A protein and the small-molecule ligand that binds it are described below.
Small molecule (SMILES): Cc1c(S(=O)(=O)c2ccc(=O)[nH]n2)oc2ccc(Cl)cc12

Binding-site contacts:
Ligand atom C11 contacts residue TRP112 of chain 1.A at 3.3 Å (hydrophobic).
Ligand atom C20 contacts residue TRP112 of chain 1.A at 3.6 Å (hydrophobic).
Ligand atom C14 contacts residue TRP112 of chain 1.A at 3.3 Å (hydrophobic).
Ligand atom C12 contacts residue TRP112 of chain 1.A at 3.5 Å (hydrophobic).
Ligand atom C17 contacts residue PHE123 of chain 1.A at 3.9 Å (hydrophobic).
Ligand atom C16 contacts residue TRP112 of chain 1.A at 3.6 Å (hydrophobic).
Ligand atom C15 contacts residue TRP112 of chain 1.A at 3.4 Å (hydrophobic).
Ligand atom C1 contacts residue NAP1 of chain 1.B at 3.3 Å.
Ligand atom O7 contacts residue NAP1 of chain 1.B at 3.0 Å.
Ligand atom C20 contacts residue CYS299 of chain 1.A at 3.7 Å (hydrophobic).
Ligand atom N5 contacts residue HIS111 of chain 1.A at 3.0 Å (h-bond).
Ligand atom C6 contacts residue NAP1 of chain 1.B at 3.3 Å.
Ligand atom C17 contacts residue TRP80 of chain 1.A at 3.8 Å (hydrophobic).
Ligand atom O13 contacts residue PHE123 of chain 1.A at 3.3 Å.
Ligand atom C16 contacts residue THR114 of chain 1.A at 3.3 Å.
Ligand atom O7 contacts residue TYR49 of chain 1.A at 2.7 Å (h-bond).
Ligand atom C2 contacts residue TRP21 of chain 1.A at 3.5 Å (hydrophobic).
Ligand atom CL21 contacts residue THR114 of chain 1.A at 3.5 Å.
Ligand atom C17 contacts residue TRP112 of chain 1.A at 3.7 Å (hydrophobic).
Ligand atom C17 contacts residue PHE116 of chain 1.A at 3.8 Å (hydrophobic).
Ligand atom O13 contacts residue TRP112 of chain 1.A at 3.7 Å.
Ligand atom C16 contacts residue PHE116 of chain 1.A at 3.8 Å (hydrophobic).
Ligand atom CL21 contacts residue PRO311 of chain 1.A at 3.8 Å.
Ligand atom O7 contacts residue HIS111 of chain 1.A at 2.7 Å (h-bond).
Ligand atom C6 contacts residue HIS111 of chain 1.A at 3.2 Å.
Ligand atom O13 contacts residue TRP80 of chain 1.A at 3.5 Å.
Ligand atom N4 contacts residue TRP112 of chain 1.A at 3.1 Å (h-bond).
Ligand atom O19 contacts residue TRP220 of chain 1.A at 3.2 Å.
Ligand atom N5 contacts residue NAP1 of chain 1.B at 3.4 Å (h-bond).
Ligand atom CL21 contacts residue CYS304 of chain 1.A at 3.8 Å.
Ligand atom O18 contacts residue PHE123 of chain 1.A at 3.6 Å.
Ligand atom C20 contacts residue LEU301 of chain 1.A at 3.6 Å (hydrophobic).
Ligand atom C10 contacts residue TRP112 of chain 1.A at 3.3 Å (hydrophobic).
Ligand atom C9 contacts residue TRP112 of chain 1.A at 3.7 Å (hydrophobic).
Ligand atom N5 contacts residue TRP112 of chain 1.A at 3.2 Å (h-bond).
Ligand atom C10 contacts residue LEU301 of chain 1.A at 3.8 Å (hydrophobic).
Ligand atom CL21 contacts residue TYR310 of chain 1.A at 3.6 Å.
Ligand atom CL21 contacts residue TRP112 of chain 1.A at 3.7 Å.
Ligand atom C20 contacts residue ALA300 of chain 1.A at 3.5 Å (hydrophobic).
Ligand atom C1 contacts residue TRP21 of chain 1.A at 3.6 Å (hydrophobic).

Sequence of chain 1.A:
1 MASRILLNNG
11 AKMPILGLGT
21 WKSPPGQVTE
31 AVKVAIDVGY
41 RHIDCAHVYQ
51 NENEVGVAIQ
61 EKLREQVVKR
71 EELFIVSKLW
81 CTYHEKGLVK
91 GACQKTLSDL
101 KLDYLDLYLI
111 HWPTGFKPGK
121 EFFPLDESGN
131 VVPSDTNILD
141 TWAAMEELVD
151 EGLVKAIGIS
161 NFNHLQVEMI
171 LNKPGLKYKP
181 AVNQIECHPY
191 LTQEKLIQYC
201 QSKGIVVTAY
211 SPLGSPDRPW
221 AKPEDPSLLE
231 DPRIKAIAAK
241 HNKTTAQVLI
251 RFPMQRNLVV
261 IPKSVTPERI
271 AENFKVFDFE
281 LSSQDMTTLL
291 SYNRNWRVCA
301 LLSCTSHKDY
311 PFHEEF